Sequence of chain 1.D:
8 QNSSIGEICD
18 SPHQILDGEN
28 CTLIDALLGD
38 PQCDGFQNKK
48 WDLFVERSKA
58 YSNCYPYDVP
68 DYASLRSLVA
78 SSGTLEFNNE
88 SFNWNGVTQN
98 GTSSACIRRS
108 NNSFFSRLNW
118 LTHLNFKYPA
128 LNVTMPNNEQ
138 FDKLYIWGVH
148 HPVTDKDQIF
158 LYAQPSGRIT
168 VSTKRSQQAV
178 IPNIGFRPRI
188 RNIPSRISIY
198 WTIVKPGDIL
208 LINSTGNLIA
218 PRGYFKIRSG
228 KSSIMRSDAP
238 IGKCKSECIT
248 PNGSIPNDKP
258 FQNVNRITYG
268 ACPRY

The small molecule below binds the protein below.
Small molecule (SMILES): CC(=O)N[C@@H]1[C@@H](O)[C@H](O)[C@@H](CO)O[C@H]1O

Binding-site contacts:
Ligand atom C8 contacts residue GLU26 of chain 1.D at 3.6 Å.
Ligand atom C5 contacts residue ASN27 of chain 1.D at 3.7 Å.
Ligand atom C8 contacts residue ASN27 of chain 1.D at 4.4 Å.
Ligand atom N2 contacts residue ASN27 of chain 1.D at 2.9 Å (h-bond).
Ligand atom O6 contacts residue TYR58 of chain 1.D at 3.8 Å.
Ligand atom C1 contacts residue ASN27 of chain 1.D at 1.4 Å.
Ligand atom C2 contacts residue ASN27 of chain 1.D at 2.4 Å.
Ligand atom C1 contacts residue TYR58 of chain 1.D at 4.4 Å (hydrophobic).
Ligand atom O5 contacts residue ASN27 of chain 1.D at 2.4 Å (h-bond).
Ligand atom C6 contacts residue TYR58 of chain 1.D at 4.5 Å (hydrophobic).
Ligand atom O5 contacts residue TYR58 of chain 1.D at 3.6 Å.
Ligand atom C3 contacts residue ASN27 of chain 1.D at 3.8 Å.
Ligand atom C7 contacts residue ASN27 of chain 1.D at 3.1 Å.
Ligand atom C4 contacts residue ASN27 of chain 1.D at 4.2 Å.
Ligand atom O7 contacts residue ASN27 of chain 1.D at 3.0 Å (h-bond).